Binding-site contacts:
Ligand atom N2 contacts residue GLN632 of chain 1.A at 4.2 Å.
Ligand atom C8 contacts residue GLN632 of chain 1.A at 3.6 Å.
Ligand atom C1 contacts residue ASN604 of chain 1.A at 1.4 Å.
Ligand atom C8 contacts residue ASN604 of chain 1.A at 3.4 Å.
Ligand atom C4 contacts residue ASN604 of chain 1.A at 4.2 Å.
Ligand atom N2 contacts residue ASN604 of chain 1.A at 2.4 Å (h-bond).
Ligand atom C5 contacts residue ASN604 of chain 1.A at 3.6 Å.
Ligand atom O5 contacts residue ASN604 of chain 1.A at 2.3 Å (h-bond).
Ligand atom O5 contacts residue THR606 of chain 1.A at 3.8 Å.
Ligand atom C5 contacts residue THR606 of chain 1.A at 4.4 Å.
Ligand atom O7 contacts residue ASN604 of chain 1.A at 4.3 Å.
Ligand atom O6 contacts residue THR606 of chain 1.A at 4.0 Å.
Ligand atom C1 contacts residue THR606 of chain 1.A at 3.6 Å.
Ligand atom C2 contacts residue ASN604 of chain 1.A at 2.5 Å.
Ligand atom C7 contacts residue GLN632 of chain 1.A at 4.5 Å.
Ligand atom C3 contacts residue ASN604 of chain 1.A at 3.9 Å.
Ligand atom C7 contacts residue ASN604 of chain 1.A at 3.2 Å.

Sequence of chain 1.A:
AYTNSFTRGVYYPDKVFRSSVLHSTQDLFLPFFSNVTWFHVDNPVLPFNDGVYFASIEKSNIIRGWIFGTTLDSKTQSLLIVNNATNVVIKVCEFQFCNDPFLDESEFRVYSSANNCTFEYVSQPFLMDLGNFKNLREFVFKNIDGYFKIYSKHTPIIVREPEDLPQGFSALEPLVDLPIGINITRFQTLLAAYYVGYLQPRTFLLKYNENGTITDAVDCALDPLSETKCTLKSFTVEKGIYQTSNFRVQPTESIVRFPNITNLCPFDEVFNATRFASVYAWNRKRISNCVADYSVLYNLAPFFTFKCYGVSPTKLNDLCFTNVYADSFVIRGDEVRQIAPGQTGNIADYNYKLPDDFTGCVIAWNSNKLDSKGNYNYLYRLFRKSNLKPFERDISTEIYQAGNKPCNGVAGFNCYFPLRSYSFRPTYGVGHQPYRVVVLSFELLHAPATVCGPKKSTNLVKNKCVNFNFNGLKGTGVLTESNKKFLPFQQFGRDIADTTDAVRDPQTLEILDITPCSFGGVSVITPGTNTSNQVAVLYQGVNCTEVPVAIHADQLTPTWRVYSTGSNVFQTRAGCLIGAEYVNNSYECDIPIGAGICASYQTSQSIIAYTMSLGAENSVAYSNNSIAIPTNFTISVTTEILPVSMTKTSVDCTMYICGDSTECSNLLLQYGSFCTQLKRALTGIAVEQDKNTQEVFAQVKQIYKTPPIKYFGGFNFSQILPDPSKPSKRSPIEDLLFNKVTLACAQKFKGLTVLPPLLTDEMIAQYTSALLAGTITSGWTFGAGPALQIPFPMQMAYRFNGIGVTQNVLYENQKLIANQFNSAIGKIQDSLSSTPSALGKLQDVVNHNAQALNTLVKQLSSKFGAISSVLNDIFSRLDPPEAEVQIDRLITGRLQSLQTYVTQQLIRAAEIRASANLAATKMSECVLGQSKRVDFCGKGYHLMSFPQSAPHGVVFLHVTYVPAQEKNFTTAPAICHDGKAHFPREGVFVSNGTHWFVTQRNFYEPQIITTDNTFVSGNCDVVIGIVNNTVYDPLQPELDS

A protein and the small-molecule ligand that binds it are described below.
Small molecule (SMILES): CC(=O)N[C@@H]1[C@@H](O)[C@H](O)[C@@H](CO)O[C@H]1O